Sequence of chain 1.A:
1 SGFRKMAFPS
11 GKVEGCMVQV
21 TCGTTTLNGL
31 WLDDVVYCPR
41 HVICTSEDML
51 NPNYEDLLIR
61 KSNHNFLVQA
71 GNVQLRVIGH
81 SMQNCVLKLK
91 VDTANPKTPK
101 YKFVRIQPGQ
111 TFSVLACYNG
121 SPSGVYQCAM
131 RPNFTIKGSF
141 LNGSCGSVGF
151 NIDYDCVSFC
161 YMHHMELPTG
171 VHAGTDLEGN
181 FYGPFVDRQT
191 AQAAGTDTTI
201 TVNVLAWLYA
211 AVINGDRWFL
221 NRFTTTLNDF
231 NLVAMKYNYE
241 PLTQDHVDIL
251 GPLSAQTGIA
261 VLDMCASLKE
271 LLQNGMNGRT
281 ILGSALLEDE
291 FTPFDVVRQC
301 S

Binding-site contacts:
Ligand atom CL contacts residue MET165 of chain 1.A at 3.7 Å.
Ligand atom C9 contacts residue LEU141 of chain 1.A at 3.7 Å (hydrophobic).
Ligand atom C8 contacts residue CYS145 of chain 1.A at 3.9 Å (hydrophobic).
Ligand atom CL contacts residue HIS164 of chain 1.A at 3.6 Å.
Ligand atom C11 contacts residue ASN142 of chain 1.A at 3.7 Å.
Ligand atom N3 contacts residue GLU166 of chain 1.A at 3.8 Å.
Ligand atom O1 contacts residue GLU166 of chain 1.A at 3.1 Å (salt-bridge).
Ligand atom C14 contacts residue ASN142 of chain 1.A at 3.8 Å.
Ligand atom C17 contacts residue HIS164 of chain 1.A at 3.4 Å.
Ligand atom CL contacts residue ASP187 of chain 1.A at 3.5 Å.
Ligand atom C8 contacts residue HIS163 of chain 1.A at 3.2 Å.
Ligand atom C10 contacts residue GLU166 of chain 1.A at 3.7 Å.
Ligand atom C9 contacts residue PHE140 of chain 1.A at 3.5 Å (hydrophobic).
Ligand atom O1 contacts residue MET165 of chain 1.A at 3.4 Å.
Ligand atom C11 contacts residue GLU166 of chain 1.A at 3.4 Å.
Ligand atom C10 contacts residue PHE140 of chain 1.A at 3.9 Å (hydrophobic).
Ligand atom C18 contacts residue MET165 of chain 1.A at 3.5 Å (hydrophobic).
Ligand atom C22 contacts residue GLN189 of chain 1.A at 3.9 Å.
Ligand atom C13 contacts residue ASN142 of chain 1.A at 3.9 Å.
Ligand atom N2 contacts residue CYS145 of chain 1.A at 3.9 Å.
Ligand atom C11 contacts residue LEU141 of chain 1.A at 3.6 Å (hydrophobic).
Ligand atom C22 contacts residue DMS1 of chain 1.E at 3.7 Å.
Ligand atom C17 contacts residue MET165 of chain 1.A at 3.6 Å (hydrophobic).
Ligand atom C10 contacts residue LEU141 of chain 1.A at 3.7 Å (hydrophobic).
Ligand atom C21 contacts residue DMS1 of chain 1.E at 3.8 Å.
Ligand atom C19 contacts residue MET49 of chain 1.A at 3.5 Å (hydrophobic).
Ligand atom N3 contacts residue HIS163 of chain 1.A at 2.7 Å (h-bond).
Ligand atom C contacts residue GLU166 of chain 1.A at 3.9 Å.
Ligand atom C8 contacts residue GLU166 of chain 1.A at 3.7 Å.
Ligand atom C19 contacts residue MET165 of chain 1.A at 3.9 Å (hydrophobic).
Ligand atom C11 contacts residue PHE140 of chain 1.A at 3.5 Å (hydrophobic).
Ligand atom CL contacts residue HIS41 of chain 1.A at 3.5 Å.
Ligand atom C3 contacts residue GLN189 of chain 1.A at 3.6 Å.
Ligand atom C18 contacts residue MET49 of chain 1.A at 3.7 Å (hydrophobic).
Ligand atom N3 contacts residue SER144 of chain 1.A at 3.7 Å.
Ligand atom C12 contacts residue ASN142 of chain 1.A at 3.8 Å.
Ligand atom C18 contacts residue HIS164 of chain 1.A at 3.9 Å.
Ligand atom C9 contacts residue GLU166 of chain 1.A at 3.4 Å.
Ligand atom C20 contacts residue DMS1 of chain 1.E at 3.6 Å.
Ligand atom C9 contacts residue HIS163 of chain 1.A at 3.8 Å.

This protein binds this small molecule.
Small molecule (SMILES): CNC(=O)[C@H](C)N1Cc2ccc(Cl)cc2[C@H](C(=O)Nc2cncc3ccccc23)C1

Sequence of chain 1.B:
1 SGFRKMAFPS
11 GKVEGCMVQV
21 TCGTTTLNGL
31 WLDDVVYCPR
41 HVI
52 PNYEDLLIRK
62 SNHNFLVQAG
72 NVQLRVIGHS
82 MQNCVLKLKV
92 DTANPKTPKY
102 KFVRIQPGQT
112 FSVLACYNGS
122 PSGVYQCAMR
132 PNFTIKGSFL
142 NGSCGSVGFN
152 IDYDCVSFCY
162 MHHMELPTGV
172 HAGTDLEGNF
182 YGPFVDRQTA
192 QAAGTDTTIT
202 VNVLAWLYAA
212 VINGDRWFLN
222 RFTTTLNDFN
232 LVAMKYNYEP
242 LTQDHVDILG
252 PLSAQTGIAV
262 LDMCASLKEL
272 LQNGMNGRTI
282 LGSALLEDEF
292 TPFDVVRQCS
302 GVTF